Sequence of chain 1.A:
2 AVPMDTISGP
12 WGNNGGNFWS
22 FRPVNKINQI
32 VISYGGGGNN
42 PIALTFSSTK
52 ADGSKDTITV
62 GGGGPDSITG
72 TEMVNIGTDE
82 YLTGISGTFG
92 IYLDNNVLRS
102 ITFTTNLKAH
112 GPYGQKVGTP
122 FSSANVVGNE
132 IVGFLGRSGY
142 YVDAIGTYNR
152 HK

Sequence of chain 1.B:
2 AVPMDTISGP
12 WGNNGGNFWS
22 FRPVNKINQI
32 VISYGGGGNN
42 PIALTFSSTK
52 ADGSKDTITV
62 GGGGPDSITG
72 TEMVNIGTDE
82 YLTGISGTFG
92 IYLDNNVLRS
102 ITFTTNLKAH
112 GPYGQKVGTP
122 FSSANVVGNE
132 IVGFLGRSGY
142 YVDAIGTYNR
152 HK

The small molecule below binds the protein below.
Small molecule (SMILES): CC(=O)N[C@@H]1[C@@H](O)[C@H](O[C@@H]2O[C@H](CO)[C@@H](O[C@@H]3O[C@H](CO[C@H]4O[C@H](CO)[C@@H](O)[C@H](O)[C@@H]4O[C@@H]4O[C@H](CO)[C@@H](O)[C@H](O)[C@H]4NC(C)=O)[C@@H](O)[C@H](O[C@H]4O[C@H](CO)[C@@H](O)[C@H](O)[C@@H]4O[C@@H]4O[C@H](CO)[C@@H](O[C@@H]5O[C@H](CO)[C@H](O)[C@H](O)[C@H]5O)[C@H](O)[C@H]4NC(C)=O)[C@@H]3O)[C@H](O)[C@H]2NC(C)=O)[C@@H](CO)O[C@H]1O

Binding-site contacts:
Ligand atom O4 contacts residue ASP144 of chain 1.B at 2.6 Å (salt-bridge).
Ligand atom O4 contacts residue GLY17 of chain 1.B at 3.6 Å (h-bond).
Ligand atom C2 contacts residue ASN96 of chain 1.B at 3.3 Å.
Ligand atom C5 contacts residue BEZ1 of chain 1.L at 3.5 Å.
Ligand atom O6 contacts residue ASP95 of chain 1.B at 3.4 Å (salt-bridge).
Ligand atom O5 contacts residue GLY17 of chain 1.B at 3.6 Å.
Ligand atom O6 contacts residue TYR141 of chain 1.B at 3.0 Å (h-bond).
Ligand atom O5 contacts residue ASN18 of chain 1.B at 3.5 Å (h-bond).
Ligand atom O6 contacts residue BEZ1 of chain 1.L at 2.7 Å (h-bond).
Ligand atom C5 contacts residue LEU94 of chain 1.B at 3.4 Å (hydrophobic).
Ligand atom O6 contacts residue ASP144 of chain 1.B at 2.7 Å (salt-bridge).
Ligand atom C6 contacts residue TYR142 of chain 1.B at 3.2 Å (hydrophobic).
Ligand atom C8 contacts residue ASP95 of chain 1.B at 3.4 Å.
Ligand atom C3 contacts residue LEU94 of chain 1.B at 3.6 Å (hydrophobic).
Ligand atom C5 contacts residue ASN18 of chain 1.B at 3.6 Å.
Ligand atom O7 contacts residue ASN18 of chain 1.B at 3.2 Å (h-bond).
Ligand atom N2 contacts residue ASP95 of chain 1.B at 2.9 Å (salt-bridge).
Ligand atom C7 contacts residue ASP95 of chain 1.B at 3.6 Å.
Ligand atom C6 contacts residue BEZ1 of chain 1.L at 3.6 Å.
Ligand atom O6 contacts residue TYR142 of chain 1.B at 2.9 Å (h-bond).
Ligand atom O7 contacts residue GLY140 of chain 1.B at 3.2 Å.
Ligand atom O4 contacts residue ASN96 of chain 1.B at 3.0 Å (h-bond).
Ligand atom O6 contacts residue GLY140 of chain 1.B at 3.1 Å (h-bond).
Ligand atom C4 contacts residue ASP144 of chain 1.B at 3.4 Å.
Ligand atom O3 contacts residue GLY17 of chain 1.B at 2.8 Å (h-bond).
Ligand atom O6 contacts residue ASN18 of chain 1.B at 3.5 Å (h-bond).
Ligand atom C8 contacts residue GLY64 of chain 1.B at 3.3 Å.
Ligand atom O6 contacts residue BEZ1 of chain 1.L at 3.2 Å.
Ligand atom O5 contacts residue TYR141 of chain 1.B at 3.1 Å (h-bond).
Ligand atom O3 contacts residue ASN18 of chain 1.B at 3.0 Å (h-bond).
Ligand atom C4 contacts residue GLY17 of chain 1.B at 3.6 Å.
Ligand atom C1 contacts residue ASN18 of chain 1.B at 3.3 Å.
Ligand atom O6 contacts residue TYR141 of chain 1.B at 3.3 Å.
Ligand atom C5 contacts residue ARG151 of chain 1.A at 3.6 Å.
Ligand atom O2 contacts residue ASN96 of chain 1.B at 2.6 Å (h-bond).
Ligand atom C6 contacts residue ASP144 of chain 1.B at 3.4 Å.
Ligand atom O4 contacts residue EDO1 of chain 1.K at 3.2 Å (h-bond).
Ligand atom C6 contacts residue BEZ1 of chain 1.L at 3.4 Å.
Ligand atom C5 contacts residue ASN96 of chain 1.B at 3.5 Å.
Ligand atom C4 contacts residue ASN18 of chain 1.B at 3.4 Å.